Binding-site contacts:
Ligand atom CAW contacts residue TYR327 of chain 1.B at 3.6 Å (hydrophobic).
Ligand atom CAH contacts residue CYS323 of chain 1.B at 2.5 Å (hydrophobic).
Ligand atom CBB contacts residue HIS324 of chain 1.B at 3.5 Å.
Ligand atom CAO contacts residue HIS324 of chain 1.B at 3.3 Å.
Ligand atom CAH contacts residue MET548 of chain 1.B at 3.6 Å (hydrophobic).
Ligand atom CBN contacts residue ASP273 of chain 1.B at 3.5 Å.
Ligand atom NAN contacts residue PRO275 of chain 1.B at 3.6 Å.
Ligand atom OBA contacts residue HIS321 of chain 1.B at 3.2 Å (h-bond).
Ligand atom CAS contacts residue ASP273 of chain 1.B at 3.6 Å.
Ligand atom OBF contacts residue ARG288 of chain 1.B at 3.3 Å.
Ligand atom NBP contacts residue ASP273 of chain 1.B at 2.6 Å (salt-bridge).
Ligand atom CAQ contacts residue CYS323 of chain 1.B at 3.6 Å (hydrophobic).
Ligand atom CAF contacts residue HIS324 of chain 1.B at 3.4 Å.
Ligand atom OBQ contacts residue TYR327 of chain 1.B at 3.1 Å.
Ligand atom CAX contacts residue ASP273 of chain 1.B at 3.1 Å.
Ligand atom CAH contacts residue HIS549 of chain 1.B at 3.4 Å.
Ligand atom CBJ contacts residue CYS323 of chain 1.B at 3.2 Å (hydrophobic).
Ligand atom CAG contacts residue TYR269 of chain 1.B at 3.6 Å (hydrophobic).
Ligand atom OBA contacts residue ARG288 of chain 1.B at 3.5 Å (salt-bridge).
Ligand atom OAZ contacts residue PHE282 of chain 1.B at 3.1 Å.
Ligand atom OBG contacts residue ILE74 of chain 1.B at 3.3 Å.
Ligand atom CBO contacts residue HIS324 of chain 1.B at 3.7 Å.
Ligand atom CAU contacts residue ILE74 of chain 1.B at 3.6 Å (hydrophobic).
Ligand atom CAY contacts residue PRO275 of chain 1.B at 3.5 Å (hydrophobic).
Ligand atom OAK contacts residue HIS372 of chain 1.B at 3.0 Å.
Ligand atom CBN contacts residue CYS323 of chain 1.B at 3.6 Å (hydrophobic).
Ligand atom OBA contacts residue PRO320 of chain 1.B at 3.3 Å.
Ligand atom CAV contacts residue HIS324 of chain 1.B at 3.2 Å.
Ligand atom CBI contacts residue TYR327 of chain 1.B at 3.3 Å (hydrophobic).
Ligand atom CBC contacts residue TYR327 of chain 1.B at 3.1 Å (hydrophobic).
Ligand atom OBG contacts residue ARG318 of chain 1.B at 3.0 Å (salt-bridge).
Ligand atom OBQ contacts residue ASP273 of chain 1.B at 3.1 Å (salt-bridge).
Ligand atom OBA contacts residue ARG318 of chain 1.B at 3.5 Å (salt-bridge).
Ligand atom CAM contacts residue ARG318 of chain 1.B at 3.7 Å.
Ligand atom CAS contacts residue TYR327 of chain 1.B at 3.2 Å (hydrophobic).
Ligand atom NAE contacts residue HIS324 of chain 1.B at 3.5 Å (h-bond).
Ligand atom OBF contacts residue ILE290 of chain 1.B at 3.6 Å.
Ligand atom OAZ contacts residue ARG288 of chain 1.B at 3.5 Å.
Ligand atom NAN contacts residue ASP273 of chain 1.B at 3.6 Å (salt-bridge).
Ligand atom CAC contacts residue CYS323 of chain 1.B at 1.8 Å (hydrophobic).

The small molecule below binds the protein below.
Small molecule (SMILES): C=CC1=C(C)/C(=C/C2=N/C(=C\c3[nH]c(/C=C4\NC(=O)[C@H](C)[C@H]4CC)c(C)c3CCC(=O)O)C(CCC(=O)O)=C2C)NC1=O

Sequence of chain 1.B:
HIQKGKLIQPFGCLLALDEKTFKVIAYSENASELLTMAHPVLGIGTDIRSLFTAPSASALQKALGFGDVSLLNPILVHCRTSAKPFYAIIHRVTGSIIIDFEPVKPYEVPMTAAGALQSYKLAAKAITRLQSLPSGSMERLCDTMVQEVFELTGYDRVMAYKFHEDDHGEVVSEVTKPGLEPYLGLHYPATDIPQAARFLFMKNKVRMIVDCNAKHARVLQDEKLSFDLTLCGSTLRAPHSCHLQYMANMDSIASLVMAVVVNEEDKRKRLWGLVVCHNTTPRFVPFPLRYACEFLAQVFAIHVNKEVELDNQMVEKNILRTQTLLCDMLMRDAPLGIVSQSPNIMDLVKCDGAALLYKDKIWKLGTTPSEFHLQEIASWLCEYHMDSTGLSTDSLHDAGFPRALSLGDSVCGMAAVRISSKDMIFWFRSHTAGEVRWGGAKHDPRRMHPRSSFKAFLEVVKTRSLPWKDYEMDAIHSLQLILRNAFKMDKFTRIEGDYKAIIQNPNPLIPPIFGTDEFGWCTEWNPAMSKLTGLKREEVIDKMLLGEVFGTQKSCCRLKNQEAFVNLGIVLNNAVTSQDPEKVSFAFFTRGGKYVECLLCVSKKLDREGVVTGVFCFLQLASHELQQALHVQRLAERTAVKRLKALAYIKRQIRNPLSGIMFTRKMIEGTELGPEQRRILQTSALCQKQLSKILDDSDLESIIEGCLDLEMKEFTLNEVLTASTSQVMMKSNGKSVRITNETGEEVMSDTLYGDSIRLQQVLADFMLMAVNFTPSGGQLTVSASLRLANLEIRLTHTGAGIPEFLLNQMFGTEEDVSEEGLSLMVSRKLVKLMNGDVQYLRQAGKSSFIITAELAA